This small molecule binds to this protein.
Small molecule (SMILES): Cc1cc(CCCCCOc2c(Cl)cc(C3=NCCO3)cc2Cl)on1

Sequence of chain 18.C:
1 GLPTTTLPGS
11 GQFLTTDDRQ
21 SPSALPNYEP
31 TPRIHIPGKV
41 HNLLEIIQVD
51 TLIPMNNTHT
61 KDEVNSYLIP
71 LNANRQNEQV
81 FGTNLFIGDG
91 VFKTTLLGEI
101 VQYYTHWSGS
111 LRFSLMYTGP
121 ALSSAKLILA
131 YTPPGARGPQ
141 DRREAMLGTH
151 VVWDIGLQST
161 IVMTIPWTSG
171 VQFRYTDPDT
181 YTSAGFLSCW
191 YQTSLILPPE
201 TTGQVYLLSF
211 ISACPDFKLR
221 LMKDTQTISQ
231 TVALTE

Binding-site contacts:
Ligand atom C3B contacts residue TYR152 of chain 17.A at 3.9 Å (hydrophobic).
Ligand atom C4A contacts residue PRO174 of chain 17.A at 3.2 Å (hydrophobic).
Ligand atom N2 contacts residue MET221 of chain 17.A at 3.9 Å.
Ligand atom C2C contacts residue MET221 of chain 17.A at 3.3 Å (hydrophobic).
Ligand atom C3C contacts residue ILE104 of chain 17.A at 3.6 Å (hydrophobic).
Ligand atom C5 contacts residue MET221 of chain 17.A at 3.9 Å (hydrophobic).
Ligand atom CL2 contacts residue ILE104 of chain 17.A at 3.4 Å.
Ligand atom C4 contacts residue TYR197 of chain 17.A at 3.6 Å (hydrophobic).
Ligand atom N3A contacts residue PRO174 of chain 17.A at 3.3 Å (h-bond).
Ligand atom CL2 contacts residue MET224 of chain 17.A at 3.2 Å.
Ligand atom C4A contacts residue VAL176 of chain 17.A at 3.9 Å (hydrophobic).
Ligand atom C3C contacts residue TYR128 of chain 17.A at 3.8 Å (hydrophobic).
Ligand atom C4C contacts residue VAL191 of chain 17.A at 3.7 Å (hydrophobic).
Ligand atom CL1 contacts residue LEU25 of chain 17.C at 3.5 Å.
Ligand atom CL2 contacts residue TYR128 of chain 17.A at 3.4 Å.
Ligand atom N3A contacts residue ALA24 of chain 17.C at 3.8 Å.
Ligand atom C5B contacts residue MET224 of chain 17.A at 3.8 Å (hydrophobic).
Ligand atom O1A contacts residue PHE186 of chain 17.A at 3.4 Å.
Ligand atom C1C contacts residue LEU106 of chain 17.A at 3.9 Å (hydrophobic).
Ligand atom O1B contacts residue VAL188 of chain 17.A at 3.8 Å.
Ligand atom CL1 contacts residue VAL188 of chain 17.A at 3.7 Å.
Ligand atom O1 contacts residue LEU106 of chain 17.A at 3.7 Å.
Ligand atom C3B contacts residue ALA24 of chain 17.C at 4.0 Å (hydrophobic).
Ligand atom C4A contacts residue SER175 of chain 17.A at 3.6 Å.
Ligand atom C5C contacts residue TYR152 of chain 17.A at 3.8 Å (hydrophobic).
Ligand atom O1A contacts residue MET224 of chain 17.A at 3.9 Å.
Ligand atom C4B contacts residue PHE186 of chain 17.A at 3.6 Å (hydrophobic).
Ligand atom C4B contacts residue TYR152 of chain 17.A at 3.7 Å (hydrophobic).
Ligand atom C4A contacts residue ALA150 of chain 17.A at 3.9 Å (hydrophobic).
Ligand atom C5B contacts residue PHE186 of chain 17.A at 3.8 Å (hydrophobic).
Ligand atom C1C contacts residue TYR128 of chain 17.A at 3.6 Å (hydrophobic).
Ligand atom C31 contacts residue TYR197 of chain 17.A at 3.6 Å (hydrophobic).
Ligand atom C31 contacts residue ASN219 of chain 17.A at 3.7 Å.
Ligand atom O1 contacts residue MET221 of chain 17.A at 3.4 Å (h-bond).
Ligand atom C2A contacts residue PHE186 of chain 17.A at 3.6 Å (hydrophobic).
Ligand atom N2 contacts residue ASN219 of chain 17.A at 3.5 Å (h-bond).
Ligand atom C5A contacts residue VAL176 of chain 17.A at 3.8 Å (hydrophobic).
Ligand atom C5 contacts residue LEU106 of chain 17.A at 3.7 Å (hydrophobic).
Ligand atom C5A contacts residue ALA150 of chain 17.A at 3.4 Å (hydrophobic).
Ligand atom C2C contacts residue ILE104 of chain 17.A at 3.9 Å (hydrophobic).

Sequence of chain 17.A:
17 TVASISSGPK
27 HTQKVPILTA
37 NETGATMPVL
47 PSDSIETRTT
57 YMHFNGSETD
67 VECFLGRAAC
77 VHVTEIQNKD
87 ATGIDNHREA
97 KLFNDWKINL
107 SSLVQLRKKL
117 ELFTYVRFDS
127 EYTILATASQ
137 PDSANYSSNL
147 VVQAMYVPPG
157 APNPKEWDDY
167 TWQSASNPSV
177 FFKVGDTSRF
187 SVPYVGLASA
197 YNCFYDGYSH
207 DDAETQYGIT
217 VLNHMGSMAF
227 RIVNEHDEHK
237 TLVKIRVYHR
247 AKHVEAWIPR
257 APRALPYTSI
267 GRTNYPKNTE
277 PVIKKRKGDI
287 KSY

Sequence of chain 17.C:
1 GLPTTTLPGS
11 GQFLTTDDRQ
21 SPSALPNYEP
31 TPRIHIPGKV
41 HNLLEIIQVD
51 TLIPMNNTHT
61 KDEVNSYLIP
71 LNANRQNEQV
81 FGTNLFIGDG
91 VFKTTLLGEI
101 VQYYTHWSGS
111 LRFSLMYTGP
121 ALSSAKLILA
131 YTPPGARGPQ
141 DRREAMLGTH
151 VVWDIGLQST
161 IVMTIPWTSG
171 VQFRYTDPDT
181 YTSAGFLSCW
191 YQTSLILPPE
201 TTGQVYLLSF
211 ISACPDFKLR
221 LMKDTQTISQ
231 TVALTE